Binding-site contacts:
Ligand atom C02 contacts residue MN1 of chain 1.C at 3.1 Å.
Ligand atom C10 contacts residue LYS39 of chain 1.A at 3.9 Å.
Ligand atom O04 contacts residue HIS46 of chain 1.A at 3.0 Å (h-bond).
Ligand atom F11 contacts residue LYS39 of chain 1.A at 3.4 Å.
Ligand atom O04 contacts residue GLU124 of chain 1.A at 3.0 Å (salt-bridge).
Ligand atom O01 contacts residue MN1 of chain 1.C at 2.1 Å.
Ligand atom O01 contacts residue ASP113 of chain 1.A at 2.9 Å (salt-bridge).
Ligand atom C16 contacts residue GLU85 of chain 1.A at 3.9 Å.
Ligand atom C18 contacts residue ILE43 of chain 1.A at 3.5 Å (hydrophobic).
Ligand atom C03 contacts residue HIS46 of chain 1.A at 3.2 Å.
Ligand atom C02 contacts residue MN1 of chain 1.B at 3.0 Å.
Ligand atom F19 contacts residue ALA25 of chain 1.A at 3.4 Å.
Ligand atom C02 contacts residue GLU85 of chain 1.A at 3.5 Å.
Ligand atom O04 contacts residue LYS139 of chain 1.A at 2.8 Å (salt-bridge).
Ligand atom F19 contacts residue TYR29 of chain 1.A at 3.2 Å.
Ligand atom N22 contacts residue MN1 of chain 1.C at 3.4 Å.
Ligand atom N22 contacts residue HIS46 of chain 1.A at 3.7 Å.
Ligand atom C09 contacts residue ILE43 of chain 1.A at 3.7 Å (hydrophobic).
Ligand atom C17 contacts residue ILE43 of chain 1.A at 3.9 Å (hydrophobic).
Ligand atom N22 contacts residue GLU85 of chain 1.A at 3.1 Å (salt-bridge).
Ligand atom O04 contacts residue MN1 of chain 1.B at 2.1 Å.
Ligand atom C16 contacts residue MG1 of chain 1.H at 3.6 Å.
Ligand atom O01 contacts residue HIS46 of chain 1.A at 3.0 Å.
Ligand atom C18 contacts residue TYR29 of chain 1.A at 4.0 Å (hydrophobic).
Ligand atom C03 contacts residue MN1 of chain 1.B at 2.9 Å.
Ligand atom C08 contacts residue ILE43 of chain 1.A at 3.7 Å (hydrophobic).
Ligand atom C02 contacts residue HIS46 of chain 1.A at 3.2 Å.
Ligand atom F11 contacts residue EDO1 of chain 1.I at 3.2 Å.
Ligand atom F19 contacts residue MET26 of chain 1.A at 3.9 Å.
Ligand atom C03 contacts residue LYS139 of chain 1.A at 3.5 Å.
Ligand atom C17 contacts residue MG1 of chain 1.H at 3.8 Å.
Ligand atom O04 contacts residue ILE125 of chain 1.A at 3.1 Å (h-bond).
Ligand atom F19 contacts residue ILE43 of chain 1.A at 3.5 Å.
Ligand atom C20 contacts residue ILE43 of chain 1.A at 3.9 Å (hydrophobic).
Ligand atom C05 contacts residue LYS139 of chain 1.A at 4.0 Å.
Ligand atom C03 contacts residue GLU124 of chain 1.A at 3.9 Å.
Ligand atom C09 contacts residue ALA42 of chain 1.A at 3.7 Å (hydrophobic).
Ligand atom O01 contacts residue MN1 of chain 1.B at 2.2 Å.
Ligand atom O01 contacts residue GLU124 of chain 1.A at 3.2 Å (salt-bridge).
Ligand atom O01 contacts residue GLU85 of chain 1.A at 3.1 Å (salt-bridge).

The small molecule below binds the protein below.
Small molecule (SMILES): Oc1cc(-c2ccc(F)cc2)c(-c2ccc(F)cc2)nc1O

Sequence of chain 1.A:
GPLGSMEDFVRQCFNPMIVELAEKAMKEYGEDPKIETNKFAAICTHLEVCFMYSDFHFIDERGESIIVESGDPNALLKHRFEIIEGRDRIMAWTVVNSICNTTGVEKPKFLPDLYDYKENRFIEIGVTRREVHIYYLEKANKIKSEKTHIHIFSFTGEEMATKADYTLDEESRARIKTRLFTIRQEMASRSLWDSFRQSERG